Sequence of chain 1.C:
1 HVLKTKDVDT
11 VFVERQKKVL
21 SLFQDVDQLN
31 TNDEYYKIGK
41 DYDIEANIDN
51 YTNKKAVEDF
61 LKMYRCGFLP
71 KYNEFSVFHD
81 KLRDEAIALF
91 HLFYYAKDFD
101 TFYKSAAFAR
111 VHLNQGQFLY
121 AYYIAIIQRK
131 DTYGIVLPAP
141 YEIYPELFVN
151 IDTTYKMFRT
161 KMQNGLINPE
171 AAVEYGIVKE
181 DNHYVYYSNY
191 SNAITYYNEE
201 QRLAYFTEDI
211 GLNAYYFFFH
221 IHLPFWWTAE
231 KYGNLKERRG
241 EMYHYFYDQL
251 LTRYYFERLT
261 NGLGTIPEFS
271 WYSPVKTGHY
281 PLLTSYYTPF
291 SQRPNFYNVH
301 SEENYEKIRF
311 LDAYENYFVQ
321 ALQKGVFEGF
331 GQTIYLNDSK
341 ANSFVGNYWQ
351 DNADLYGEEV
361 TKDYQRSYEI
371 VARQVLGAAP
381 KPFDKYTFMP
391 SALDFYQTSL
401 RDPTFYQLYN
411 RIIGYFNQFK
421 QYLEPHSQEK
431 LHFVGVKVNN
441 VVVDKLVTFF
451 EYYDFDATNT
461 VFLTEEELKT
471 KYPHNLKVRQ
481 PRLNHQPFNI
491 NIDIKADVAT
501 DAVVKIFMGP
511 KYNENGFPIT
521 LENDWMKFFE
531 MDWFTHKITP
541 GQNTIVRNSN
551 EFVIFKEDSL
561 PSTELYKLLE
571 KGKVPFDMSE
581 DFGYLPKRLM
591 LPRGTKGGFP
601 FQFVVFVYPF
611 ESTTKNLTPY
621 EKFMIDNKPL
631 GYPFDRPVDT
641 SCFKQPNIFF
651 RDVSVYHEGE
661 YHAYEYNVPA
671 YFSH

Sequence of chain 1.B:
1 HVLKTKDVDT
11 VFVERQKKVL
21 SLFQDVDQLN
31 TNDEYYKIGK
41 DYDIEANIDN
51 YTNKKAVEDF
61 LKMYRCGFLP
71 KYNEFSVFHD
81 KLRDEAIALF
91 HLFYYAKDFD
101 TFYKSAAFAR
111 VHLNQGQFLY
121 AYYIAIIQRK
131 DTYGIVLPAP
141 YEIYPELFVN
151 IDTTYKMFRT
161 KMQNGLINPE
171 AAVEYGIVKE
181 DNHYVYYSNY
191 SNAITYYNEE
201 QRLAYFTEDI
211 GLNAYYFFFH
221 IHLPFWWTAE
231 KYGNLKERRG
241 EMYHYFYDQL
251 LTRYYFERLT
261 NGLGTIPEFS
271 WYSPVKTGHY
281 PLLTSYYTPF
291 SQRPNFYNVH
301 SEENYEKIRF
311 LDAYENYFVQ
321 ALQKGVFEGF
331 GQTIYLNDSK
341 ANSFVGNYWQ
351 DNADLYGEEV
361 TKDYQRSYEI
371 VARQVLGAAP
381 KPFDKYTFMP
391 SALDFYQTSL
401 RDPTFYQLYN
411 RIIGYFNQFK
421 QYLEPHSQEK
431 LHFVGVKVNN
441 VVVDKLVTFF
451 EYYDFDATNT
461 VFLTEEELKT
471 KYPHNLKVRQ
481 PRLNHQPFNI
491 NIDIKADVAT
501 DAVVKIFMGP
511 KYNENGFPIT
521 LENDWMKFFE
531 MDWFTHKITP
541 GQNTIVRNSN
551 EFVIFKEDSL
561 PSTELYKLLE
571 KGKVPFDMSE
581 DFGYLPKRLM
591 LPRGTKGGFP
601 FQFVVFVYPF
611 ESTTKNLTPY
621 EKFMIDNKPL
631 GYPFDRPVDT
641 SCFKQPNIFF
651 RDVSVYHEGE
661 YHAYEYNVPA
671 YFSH

Binding-site contacts:
Ligand atom C4 contacts residue ASN337 of chain 1.C at 4.3 Å.
Ligand atom C8 contacts residue GLY331 of chain 1.B at 3.9 Å.
Ligand atom C3 contacts residue ASN337 of chain 1.C at 3.8 Å.
Ligand atom C7 contacts residue ASN337 of chain 1.C at 3.6 Å.
Ligand atom O5 contacts residue ASN337 of chain 1.C at 2.4 Å (h-bond).
Ligand atom C1 contacts residue ASN337 of chain 1.C at 1.5 Å.
Ligand atom C5 contacts residue ASN337 of chain 1.C at 3.7 Å.
Ligand atom N2 contacts residue ASN337 of chain 1.C at 3.0 Å (h-bond).
Ligand atom O7 contacts residue ASN337 of chain 1.C at 3.7 Å.
Ligand atom C8 contacts residue TYR335 of chain 1.C at 3.7 Å (hydrophobic).
Ligand atom C6 contacts residue TYR335 of chain 1.C at 4.0 Å (hydrophobic).
Ligand atom C2 contacts residue ASN337 of chain 1.C at 2.5 Å.

A small-molecule ligand and the protein it binds are described below.
Small molecule (SMILES): CC(=O)N[C@H]1[C@H](O[C@H]2[C@H](O)[C@@H](NC(C)=O)CO[C@@H]2CO)O[C@H](CO)[C@@H](O)[C@@H]1O